Binding-site contacts:
Ligand atom C7 contacts residue HIS149 of chain 2.A at 4.2 Å.
Ligand atom O5 contacts residue HIS149 of chain 2.A at 4.1 Å.
Ligand atom C3 contacts residue ASN153 of chain 2.A at 3.8 Å.
Ligand atom C6 contacts residue HIS158 of chain 2.A at 3.8 Å.
Ligand atom O5 contacts residue HIS158 of chain 2.A at 3.1 Å.
Ligand atom O5 contacts residue THR155 of chain 2.A at 4.3 Å.
Ligand atom C1 contacts residue THR155 of chain 2.A at 3.9 Å.
Ligand atom N2 contacts residue ASN153 of chain 2.A at 2.9 Å (h-bond).
Ligand atom N2 contacts residue HIS149 of chain 2.A at 4.3 Å.
Ligand atom C2 contacts residue HIS149 of chain 2.A at 3.6 Å.
Ligand atom C8 contacts residue GLY102 of chain 2.C at 3.3 Å.
Ligand atom C5 contacts residue ASN153 of chain 2.A at 3.7 Å.
Ligand atom C8 contacts residue ASN103 of chain 2.C at 4.5 Å.
Ligand atom C1 contacts residue HIS149 of chain 2.A at 4.0 Å.
Ligand atom O7 contacts residue ASN153 of chain 2.A at 4.0 Å.
Ligand atom C1 contacts residue ASN153 of chain 2.A at 1.4 Å.
Ligand atom O3 contacts residue HIS149 of chain 2.A at 4.4 Å.
Ligand atom C1 contacts residue HIS158 of chain 2.A at 4.0 Å.
Ligand atom C4 contacts residue ASN153 of chain 2.A at 4.2 Å.
Ligand atom C5 contacts residue HIS158 of chain 2.A at 4.1 Å.
Ligand atom C2 contacts residue ASN153 of chain 2.A at 2.5 Å.
Ligand atom O5 contacts residue ASN153 of chain 2.A at 2.4 Å (h-bond).
Ligand atom C7 contacts residue ASN153 of chain 2.A at 3.7 Å.
Ligand atom O7 contacts residue HIS149 of chain 2.A at 3.3 Å.
Ligand atom O6 contacts residue LYS157 of chain 2.A at 3.8 Å.
Ligand atom C8 contacts residue TRP101 of chain 2.C at 3.6 Å (hydrophobic).
Ligand atom C5 contacts residue LYS157 of chain 2.A at 4.1 Å.
Ligand atom C6 contacts residue LYS157 of chain 2.A at 3.8 Å.

Sequence of chain 2.C:
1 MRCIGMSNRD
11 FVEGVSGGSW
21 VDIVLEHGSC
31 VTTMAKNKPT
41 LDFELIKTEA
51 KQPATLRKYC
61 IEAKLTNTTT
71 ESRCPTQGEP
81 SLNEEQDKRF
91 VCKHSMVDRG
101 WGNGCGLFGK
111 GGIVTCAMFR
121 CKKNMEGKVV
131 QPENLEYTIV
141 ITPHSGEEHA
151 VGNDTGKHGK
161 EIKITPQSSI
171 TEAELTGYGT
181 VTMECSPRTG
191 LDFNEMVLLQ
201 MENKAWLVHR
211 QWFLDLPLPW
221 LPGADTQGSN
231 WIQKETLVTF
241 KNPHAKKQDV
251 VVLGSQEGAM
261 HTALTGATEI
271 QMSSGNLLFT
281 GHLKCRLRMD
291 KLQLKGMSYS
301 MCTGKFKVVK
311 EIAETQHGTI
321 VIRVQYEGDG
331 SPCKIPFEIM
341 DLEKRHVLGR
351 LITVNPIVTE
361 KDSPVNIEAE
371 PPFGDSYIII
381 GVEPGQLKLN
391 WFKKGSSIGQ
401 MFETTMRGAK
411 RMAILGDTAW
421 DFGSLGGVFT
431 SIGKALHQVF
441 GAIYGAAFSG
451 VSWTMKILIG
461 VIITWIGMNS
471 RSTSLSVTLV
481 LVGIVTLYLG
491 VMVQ

Sequence of chain 2.A:
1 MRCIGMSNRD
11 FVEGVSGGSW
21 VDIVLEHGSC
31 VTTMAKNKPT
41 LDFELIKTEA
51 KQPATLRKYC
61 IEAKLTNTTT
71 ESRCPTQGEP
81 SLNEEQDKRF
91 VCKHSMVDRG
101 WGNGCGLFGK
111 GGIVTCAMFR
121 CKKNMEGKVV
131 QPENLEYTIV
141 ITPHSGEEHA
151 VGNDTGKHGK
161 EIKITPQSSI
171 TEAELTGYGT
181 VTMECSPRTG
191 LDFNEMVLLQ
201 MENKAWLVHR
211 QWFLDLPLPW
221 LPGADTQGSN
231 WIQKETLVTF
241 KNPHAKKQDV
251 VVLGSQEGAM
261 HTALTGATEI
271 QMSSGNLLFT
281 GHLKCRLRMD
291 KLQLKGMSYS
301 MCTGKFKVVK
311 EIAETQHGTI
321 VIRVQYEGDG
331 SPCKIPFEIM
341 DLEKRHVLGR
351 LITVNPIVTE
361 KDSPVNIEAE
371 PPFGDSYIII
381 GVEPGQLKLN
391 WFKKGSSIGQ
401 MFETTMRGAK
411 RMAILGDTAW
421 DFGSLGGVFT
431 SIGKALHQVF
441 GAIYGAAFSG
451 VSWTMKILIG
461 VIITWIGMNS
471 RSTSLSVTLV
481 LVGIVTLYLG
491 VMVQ

The small molecule below binds the protein below.
Small molecule (SMILES): CC(=O)N[C@@H]1[C@@H](O)[C@H](O)[C@@H](CO)O[C@H]1O